Binding-site contacts:
Ligand atom C5 contacts residue LYS89 of chain 1.B at 3.5 Å.
Ligand atom C6 contacts residue LYS89 of chain 1.B at 3.6 Å.
Ligand atom C3' contacts residue ASN85 of chain 1.B at 3.5 Å.
Ligand atom C3' contacts residue LYS89 of chain 1.B at 4.2 Å.
Ligand atom O5 contacts residue LYS89 of chain 1.B at 2.9 Å (salt-bridge).
Ligand atom C1' contacts residue TYR88 of chain 1.B at 3.6 Å (hydrophobic).
Ligand atom C2' contacts residue TYR88 of chain 1.B at 3.6 Å (hydrophobic).
Ligand atom C1' contacts residue LYS89 of chain 1.B at 4.2 Å.
Ligand atom O6 contacts residue TYR88 of chain 1.B at 3.4 Å.
Ligand atom O6 contacts residue LYS89 of chain 1.B at 3.9 Å.
Ligand atom S1 contacts residue NA1 of chain 1.L at 3.7 Å.
Ligand atom C4 contacts residue LYS89 of chain 1.B at 3.9 Å.
Ligand atom C2 contacts residue LYS89 of chain 1.B at 4.0 Å.
Ligand atom C3' contacts residue NA1 of chain 1.L at 4.4 Å.
Ligand atom C2' contacts residue ASN116 of chain 1.B at 3.5 Å.
Ligand atom C3' contacts residue TYR54 of chain 1.B at 3.5 Å (hydrophobic).
Ligand atom C3' contacts residue ASN116 of chain 1.B at 4.2 Å.
Ligand atom C1' contacts residue ASN116 of chain 1.B at 4.4 Å.
Ligand atom C3' contacts residue TYR100 of chain 1.B at 4.3 Å (hydrophobic).
Ligand atom C5 contacts residue TYR88 of chain 1.B at 4.4 Å (hydrophobic).
Ligand atom C3 contacts residue LYS89 of chain 1.B at 4.5 Å.
Ligand atom S1 contacts residue LYS89 of chain 1.B at 3.7 Å.
Ligand atom C3' contacts residue TYR88 of chain 1.B at 4.1 Å (hydrophobic).
Ligand atom O5 contacts residue TYR88 of chain 1.B at 4.0 Å.
Ligand atom C1 contacts residue LYS89 of chain 1.B at 3.6 Å.
Ligand atom O4 contacts residue LYS89 of chain 1.B at 3.0 Å (salt-bridge).

Sequence of chain 1.B:
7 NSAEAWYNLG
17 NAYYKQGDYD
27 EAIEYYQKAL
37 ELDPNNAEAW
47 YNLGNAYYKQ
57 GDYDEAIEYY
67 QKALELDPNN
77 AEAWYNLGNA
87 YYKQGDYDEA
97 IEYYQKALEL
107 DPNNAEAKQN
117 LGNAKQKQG

The small molecule below binds the protein below.
Small molecule (SMILES): CC(C)S[C@@H]1O[C@H](CO)[C@H](O)[C@H](O)[C@H]1O